Sequence of chain 3.A:
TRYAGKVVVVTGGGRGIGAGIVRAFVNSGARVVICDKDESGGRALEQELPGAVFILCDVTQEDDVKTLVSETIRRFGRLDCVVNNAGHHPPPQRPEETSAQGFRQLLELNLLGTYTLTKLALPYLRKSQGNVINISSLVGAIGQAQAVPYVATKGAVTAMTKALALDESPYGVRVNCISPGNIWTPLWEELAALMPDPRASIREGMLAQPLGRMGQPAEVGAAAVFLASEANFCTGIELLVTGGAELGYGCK

Sequence of chain 1.A:
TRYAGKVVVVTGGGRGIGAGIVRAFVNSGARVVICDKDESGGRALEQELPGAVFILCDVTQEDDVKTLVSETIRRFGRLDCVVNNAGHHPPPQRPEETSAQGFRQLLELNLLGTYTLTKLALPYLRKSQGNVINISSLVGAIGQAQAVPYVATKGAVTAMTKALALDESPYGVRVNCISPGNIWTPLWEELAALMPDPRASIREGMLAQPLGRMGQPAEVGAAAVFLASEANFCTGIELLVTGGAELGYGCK

A protein and the small-molecule ligand that binds it are described below.
Small molecule (SMILES): O=[N+]([O-])c1ccc(F)c(O)c1

Binding-site contacts:
Ligand atom F contacts residue GLY185 of chain 3.A at 4.0 Å.
Ligand atom C4 contacts residue GLY185 of chain 3.A at 4.1 Å.
Ligand atom O contacts residue VAL143 of chain 3.A at 4.1 Å.
Ligand atom C4 contacts residue NAD1 of chain 3.B at 3.6 Å.
Ligand atom O1 contacts residue LEU191 of chain 3.A at 3.2 Å.
Ligand atom C contacts residue TYR154 of chain 3.A at 3.3 Å (hydrophobic).
Ligand atom C5 contacts residue NAD1 of chain 3.B at 3.4 Å.
Ligand atom C contacts residue HIS93 of chain 3.A at 4.1 Å.
Ligand atom C1 contacts residue NAD1 of chain 3.B at 3.5 Å.
Ligand atom F contacts residue SER141 of chain 3.A at 3.0 Å.
Ligand atom C1 contacts residue TYR154 of chain 3.A at 3.4 Å (hydrophobic).
Ligand atom C5 contacts residue SER141 of chain 3.A at 3.7 Å.
Ligand atom C contacts residue NAD1 of chain 3.B at 3.1 Å.
Ligand atom F contacts residue NAD1 of chain 3.B at 3.7 Å.
Ligand atom C5 contacts residue TYR253 of chain 1.A at 3.8 Å (hydrophobic).
Ligand atom C2 contacts residue HIS93 of chain 3.A at 4.0 Å.
Ligand atom N contacts residue LEU195 of chain 3.A at 3.8 Å.
Ligand atom O contacts residue NAD1 of chain 3.B at 3.0 Å.
Ligand atom C1 contacts residue HIS93 of chain 3.A at 3.5 Å.
Ligand atom F contacts residue VAL143 of chain 3.A at 3.5 Å.
Ligand atom O2 contacts residue NAD1 of chain 3.B at 4.1 Å.
Ligand atom C4 contacts residue TYR253 of chain 1.A at 3.8 Å (hydrophobic).
Ligand atom N contacts residue TRP192 of chain 3.A at 4.1 Å.
Ligand atom O contacts residue TYR154 of chain 3.A at 2.3 Å (h-bond).
Ligand atom O1 contacts residue HIS93 of chain 3.A at 3.2 Å.
Ligand atom C4 contacts residue ASN186 of chain 3.A at 3.5 Å.
Ligand atom C contacts residue SER141 of chain 3.A at 3.5 Å.
Ligand atom N contacts residue HIS93 of chain 3.A at 4.1 Å.
Ligand atom O contacts residue SER141 of chain 3.A at 2.6 Å (h-bond).
Ligand atom N contacts residue NAD1 of chain 3.B at 3.9 Å.
Ligand atom O2 contacts residue LEU195 of chain 3.A at 3.5 Å.
Ligand atom F contacts residue PRO184 of chain 3.A at 4.0 Å.
Ligand atom O2 contacts residue TRP192 of chain 3.A at 3.3 Å.
Ligand atom C3 contacts residue TRP192 of chain 3.A at 3.6 Å (hydrophobic).
Ligand atom C3 contacts residue ASN186 of chain 3.A at 3.8 Å.
Ligand atom C3 contacts residue NAD1 of chain 3.B at 3.3 Å.
Ligand atom F contacts residue TYR253 of chain 1.A at 2.8 Å.
Ligand atom O1 contacts residue LEU195 of chain 3.A at 3.6 Å.
Ligand atom C2 contacts residue NAD1 of chain 3.B at 3.5 Å.
Ligand atom O1 contacts residue NAD1 of chain 3.B at 4.0 Å.